Sequence of chain 1.B:
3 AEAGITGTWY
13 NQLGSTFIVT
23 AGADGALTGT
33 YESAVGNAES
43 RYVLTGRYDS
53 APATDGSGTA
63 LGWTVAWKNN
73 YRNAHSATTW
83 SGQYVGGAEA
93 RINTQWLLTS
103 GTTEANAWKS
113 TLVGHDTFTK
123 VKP

Sequence of chain 1.C:
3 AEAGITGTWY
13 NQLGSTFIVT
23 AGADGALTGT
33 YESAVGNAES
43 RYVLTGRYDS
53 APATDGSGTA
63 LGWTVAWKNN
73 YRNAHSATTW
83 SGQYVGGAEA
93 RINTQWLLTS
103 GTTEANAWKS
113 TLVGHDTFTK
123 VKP

Binding-site contacts:
Ligand atom CB contacts residue TRP69 of chain 1.C at 3.4 Å (hydrophobic).
Ligand atom NE2 contacts residue SER78 of chain 1.C at 3.2 Å (h-bond).
Ligand atom CG contacts residue TYR44 of chain 1.C at 3.3 Å (hydrophobic).
Ligand atom CE1 contacts residue SER78 of chain 1.C at 4.0 Å.
Ligand atom C contacts residue ARG74 of chain 1.C at 3.4 Å.
Ligand atom O contacts residue ARG74 of chain 1.C at 3.5 Å (salt-bridge).
Ligand atom NE2 contacts residue TRP69 of chain 1.C at 4.0 Å.
Ligand atom CE1 contacts residue LEU100 of chain 1.C at 4.2 Å (hydrophobic).
Ligand atom OE1 contacts residue THR80 of chain 1.C at 2.6 Å (h-bond).
Ligand atom N contacts residue ARG74 of chain 1.C at 3.8 Å.
Ligand atom CA contacts residue TRP69 of chain 1.C at 3.9 Å (hydrophobic).
Ligand atom CB contacts residue TRP69 of chain 1.C at 3.8 Å (hydrophobic).
Ligand atom CA contacts residue LEU15 of chain 1.C at 3.9 Å (hydrophobic).
Ligand atom O contacts residue TRP69 of chain 1.C at 4.1 Å.
Ligand atom CG contacts residue TRP69 of chain 1.C at 4.0 Å (hydrophobic).
Ligand atom CB contacts residue TRP110 of chain 1.B at 3.4 Å (hydrophobic).
Ligand atom C contacts residue TRP69 of chain 1.C at 4.0 Å (hydrophobic).
Ligand atom NE2 contacts residue TRP98 of chain 1.C at 3.3 Å.
Ligand atom OE1 contacts residue TRP69 of chain 1.C at 3.8 Å.
Ligand atom O contacts residue ARG74 of chain 1.C at 2.6 Å (salt-bridge).
Ligand atom CD2 contacts residue ARG74 of chain 1.C at 3.4 Å.
Ligand atom O contacts residue SER35 of chain 1.C at 3.8 Å.
Ligand atom N contacts residue ARG74 of chain 1.C at 3.6 Å.
Ligand atom CB contacts residue TRP110 of chain 1.B at 3.9 Å (hydrophobic).
Ligand atom CE1 contacts residue TRP69 of chain 1.C at 3.5 Å (hydrophobic).
Ligand atom NE2 contacts residue LEU100 of chain 1.C at 3.9 Å.
Ligand atom O contacts residue SER35 of chain 1.C at 4.1 Å.
Ligand atom N contacts residue TRP69 of chain 1.C at 4.1 Å.
Ligand atom CA contacts residue ARG74 of chain 1.C at 3.2 Å.
Ligand atom CB contacts residue TRP110 of chain 1.B at 4.0 Å (hydrophobic).
Ligand atom CG contacts residue ARG74 of chain 1.C at 4.0 Å.
Ligand atom CB contacts residue ARG74 of chain 1.C at 3.9 Å.
Ligand atom CD contacts residue THR80 of chain 1.C at 3.8 Å.
Ligand atom NE2 contacts residue TRP110 of chain 1.B at 3.8 Å.
Ligand atom CD contacts residue TRP110 of chain 1.B at 3.9 Å (hydrophobic).
Ligand atom OE1 contacts residue LEU100 of chain 1.C at 3.8 Å.
Ligand atom C contacts residue ARG74 of chain 1.C at 3.4 Å.
Ligand atom CB contacts residue TYR44 of chain 1.C at 3.6 Å (hydrophobic).
Ligand atom SG contacts residue TRP110 of chain 1.B at 3.3 Å.
Ligand atom CG contacts residue TRP110 of chain 1.B at 4.0 Å (hydrophobic).

The protein below binds the small molecule below.
Small molecule (SMILES): C[C@@H]1NC(=O)CNC(=O)[C@@H]2CSSC[C@H](N)C(=O)N[C@@H](CSSC[C@@H](C(=O)O)NC(=O)[C@H](CO)NC(=O)[C@H](Cc3ccc(O)cc3)NC(=O)[C@H](C)NC1=O)C(=O)N[C@@H](CC1=NC=NC1)C(=O)N1CCC[C@H]1C(=O)N[C@@H](CCC(N)=O)C(=O)N2